Sequence of chain 1.A:
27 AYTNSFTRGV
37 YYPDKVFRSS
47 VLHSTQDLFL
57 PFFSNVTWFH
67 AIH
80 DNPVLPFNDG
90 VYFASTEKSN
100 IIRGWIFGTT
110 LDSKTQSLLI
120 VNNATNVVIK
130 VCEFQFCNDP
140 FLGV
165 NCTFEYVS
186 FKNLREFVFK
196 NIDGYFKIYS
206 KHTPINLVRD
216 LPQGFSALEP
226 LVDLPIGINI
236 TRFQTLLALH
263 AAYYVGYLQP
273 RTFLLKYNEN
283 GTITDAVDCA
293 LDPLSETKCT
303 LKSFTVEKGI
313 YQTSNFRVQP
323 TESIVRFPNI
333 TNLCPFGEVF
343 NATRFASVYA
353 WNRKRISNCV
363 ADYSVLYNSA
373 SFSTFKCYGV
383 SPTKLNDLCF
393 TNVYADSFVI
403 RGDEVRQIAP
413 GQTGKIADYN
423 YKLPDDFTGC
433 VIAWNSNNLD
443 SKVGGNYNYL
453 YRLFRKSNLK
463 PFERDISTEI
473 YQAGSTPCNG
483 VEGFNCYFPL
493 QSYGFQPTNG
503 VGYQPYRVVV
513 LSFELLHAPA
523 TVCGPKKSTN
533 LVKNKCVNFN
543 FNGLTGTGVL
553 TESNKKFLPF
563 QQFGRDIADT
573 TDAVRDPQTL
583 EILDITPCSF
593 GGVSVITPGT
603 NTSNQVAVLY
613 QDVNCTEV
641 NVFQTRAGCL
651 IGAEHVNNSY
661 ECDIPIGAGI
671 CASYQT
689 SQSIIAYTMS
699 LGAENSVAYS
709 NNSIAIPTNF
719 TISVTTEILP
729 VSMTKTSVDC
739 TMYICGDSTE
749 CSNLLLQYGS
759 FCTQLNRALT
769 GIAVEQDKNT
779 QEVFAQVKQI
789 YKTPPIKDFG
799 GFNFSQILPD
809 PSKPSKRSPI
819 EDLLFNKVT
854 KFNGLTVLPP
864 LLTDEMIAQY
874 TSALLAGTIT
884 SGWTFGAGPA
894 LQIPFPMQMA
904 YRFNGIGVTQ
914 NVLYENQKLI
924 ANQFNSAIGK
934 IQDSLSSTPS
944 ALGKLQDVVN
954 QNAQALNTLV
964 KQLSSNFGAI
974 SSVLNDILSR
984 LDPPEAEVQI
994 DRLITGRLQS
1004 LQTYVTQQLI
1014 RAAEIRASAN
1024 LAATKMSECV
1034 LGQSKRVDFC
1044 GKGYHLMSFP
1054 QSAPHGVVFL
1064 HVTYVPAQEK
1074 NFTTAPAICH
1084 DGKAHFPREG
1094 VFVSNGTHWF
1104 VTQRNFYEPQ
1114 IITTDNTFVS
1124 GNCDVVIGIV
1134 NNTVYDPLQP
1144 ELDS

The protein below binds the small molecule below.
Small molecule (SMILES): CC(=O)N[C@@H]1[C@@H](O)[C@H](O)[C@@H](CO)O[C@H]1O

Binding-site contacts:
Ligand atom C3 contacts residue ASN709 of chain 1.C at 3.5 Å.
Ligand atom C1 contacts residue ASN709 of chain 1.C at 1.4 Å.
Ligand atom O3 contacts residue ASP796 of chain 1.A at 3.7 Å.
Ligand atom O7 contacts residue ASN709 of chain 1.C at 3.7 Å.
Ligand atom O5 contacts residue ASP796 of chain 1.A at 4.2 Å.
Ligand atom C5 contacts residue ASN709 of chain 1.C at 3.7 Å.
Ligand atom C2 contacts residue ASN709 of chain 1.C at 2.4 Å.
Ligand atom O5 contacts residue ASN709 of chain 1.C at 2.4 Å (h-bond).
Ligand atom O7 contacts residue GLY1131 of chain 1.C at 4.4 Å.
Ligand atom C7 contacts residue ASN709 of chain 1.C at 4.0 Å.
Ligand atom C4 contacts residue ASN709 of chain 1.C at 4.2 Å.
Ligand atom N2 contacts residue ASN709 of chain 1.C at 3.5 Å (h-bond).
Ligand atom O3 contacts residue ASN709 of chain 1.C at 3.5 Å (h-bond).

Sequence of chain 1.C:
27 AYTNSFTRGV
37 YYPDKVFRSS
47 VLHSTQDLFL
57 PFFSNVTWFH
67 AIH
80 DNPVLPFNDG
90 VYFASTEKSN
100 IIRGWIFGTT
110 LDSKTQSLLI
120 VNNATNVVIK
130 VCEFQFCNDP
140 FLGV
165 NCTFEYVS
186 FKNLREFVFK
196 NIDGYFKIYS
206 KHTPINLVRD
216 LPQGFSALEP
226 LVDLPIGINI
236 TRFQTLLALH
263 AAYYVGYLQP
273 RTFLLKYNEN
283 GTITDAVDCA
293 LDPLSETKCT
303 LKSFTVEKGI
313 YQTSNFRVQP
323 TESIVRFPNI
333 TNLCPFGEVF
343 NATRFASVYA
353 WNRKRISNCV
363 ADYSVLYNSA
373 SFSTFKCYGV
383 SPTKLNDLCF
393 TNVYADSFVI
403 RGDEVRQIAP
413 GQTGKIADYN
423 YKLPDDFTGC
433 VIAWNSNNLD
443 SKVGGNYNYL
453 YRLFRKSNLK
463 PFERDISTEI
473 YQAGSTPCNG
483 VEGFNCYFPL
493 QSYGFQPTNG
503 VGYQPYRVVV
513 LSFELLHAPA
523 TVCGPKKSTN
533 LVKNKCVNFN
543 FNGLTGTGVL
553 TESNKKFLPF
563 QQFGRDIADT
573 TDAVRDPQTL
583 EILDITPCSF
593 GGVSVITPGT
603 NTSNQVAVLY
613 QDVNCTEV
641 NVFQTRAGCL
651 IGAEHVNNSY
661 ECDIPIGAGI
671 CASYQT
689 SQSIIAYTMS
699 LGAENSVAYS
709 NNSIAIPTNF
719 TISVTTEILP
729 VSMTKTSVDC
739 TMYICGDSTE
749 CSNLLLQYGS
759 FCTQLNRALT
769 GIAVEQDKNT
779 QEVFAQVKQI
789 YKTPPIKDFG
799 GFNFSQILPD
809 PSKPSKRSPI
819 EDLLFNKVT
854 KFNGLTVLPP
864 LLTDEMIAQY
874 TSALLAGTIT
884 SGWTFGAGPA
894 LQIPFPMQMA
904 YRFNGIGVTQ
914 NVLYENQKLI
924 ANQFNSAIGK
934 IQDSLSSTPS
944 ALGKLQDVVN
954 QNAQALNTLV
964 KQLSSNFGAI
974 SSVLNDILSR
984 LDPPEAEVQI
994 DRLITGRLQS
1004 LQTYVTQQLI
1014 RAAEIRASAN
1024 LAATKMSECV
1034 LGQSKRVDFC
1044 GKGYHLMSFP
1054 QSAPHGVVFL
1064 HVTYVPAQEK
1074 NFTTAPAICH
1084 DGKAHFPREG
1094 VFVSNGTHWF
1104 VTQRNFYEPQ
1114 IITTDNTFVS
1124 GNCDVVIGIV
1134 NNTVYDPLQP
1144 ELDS